This small molecule binds to this protein.
Small molecule (SMILES): Cc1ccncc1NC(=O)[C@H]1CCC12CCC2

Binding-site contacts:
Ligand atom N contacts residue GLU166 of chain 1.A at 3.6 Å.
Ligand atom C2 contacts residue GLU166 of chain 1.A at 3.9 Å.
Ligand atom C11 contacts residue MET49 of chain 1.A at 3.4 Å (hydrophobic).
Ligand atom C5 contacts residue GLU166 of chain 1.A at 3.9 Å.
Ligand atom C9 contacts residue MET49 of chain 1.A at 3.7 Å (hydrophobic).
Ligand atom C13 contacts residue MET49 of chain 1.A at 3.8 Å (hydrophobic).
Ligand atom C12 contacts residue MET49 of chain 1.A at 3.6 Å (hydrophobic).
Ligand atom C4 contacts residue GLU166 of chain 1.A at 3.5 Å.
Ligand atom N contacts residue PHE140 of chain 1.A at 4.1 Å.
Ligand atom C12 contacts residue ARG188 of chain 1.A at 4.0 Å.
Ligand atom C7 contacts residue GLN189 of chain 1.A at 4.1 Å.
Ligand atom O contacts residue GLU166 of chain 1.A at 3.1 Å (salt-bridge).
Ligand atom C11 contacts residue GLN189 of chain 1.A at 3.6 Å.
Ligand atom C2 contacts residue PHE140 of chain 1.A at 3.7 Å (hydrophobic).
Ligand atom C1 contacts residue ASN142 of chain 1.A at 4.1 Å.
Ligand atom C4 contacts residue MET165 of chain 1.A at 3.9 Å (hydrophobic).
Ligand atom C contacts residue ASN142 of chain 1.A at 3.9 Å.
Ligand atom C6 contacts residue GLU166 of chain 1.A at 4.1 Å.
Ligand atom C13 contacts residue HIS164 of chain 1.A at 3.5 Å.
Ligand atom C10 contacts residue MET49 of chain 1.A at 3.9 Å (hydrophobic).
Ligand atom C3 contacts residue HIS163 of chain 1.A at 3.9 Å.
Ligand atom C9 contacts residue HIS41 of chain 1.A at 4.0 Å.
Ligand atom C13 contacts residue MET165 of chain 1.A at 4.0 Å (hydrophobic).
Ligand atom N contacts residue HIS163 of chain 1.A at 2.9 Å (h-bond).
Ligand atom C1 contacts residue GLU166 of chain 1.A at 4.2 Å.
Ligand atom O contacts residue HIS164 of chain 1.A at 3.5 Å (h-bond).
Ligand atom C12 contacts residue MET165 of chain 1.A at 3.6 Å (hydrophobic).
Ligand atom O contacts residue MET165 of chain 1.A at 3.1 Å.
Ligand atom C13 contacts residue HIS41 of chain 1.A at 3.9 Å.
Ligand atom N contacts residue SER144 of chain 1.A at 4.0 Å.
Ligand atom C3 contacts residue SER144 of chain 1.A at 3.9 Å.
Ligand atom C4 contacts residue HIS163 of chain 1.A at 3.7 Å.
Ligand atom C2 contacts residue ASN142 of chain 1.A at 3.5 Å.
Ligand atom C3 contacts residue LEU141 of chain 1.A at 3.5 Å (hydrophobic).
Ligand atom C3 contacts residue PHE140 of chain 1.A at 3.3 Å (hydrophobic).
Ligand atom C3 contacts residue GLU166 of chain 1.A at 3.8 Å.
Ligand atom C4 contacts residue CYS145 of chain 1.A at 3.8 Å (hydrophobic).
Ligand atom N contacts residue MET165 of chain 1.A at 4.2 Å.
Ligand atom C8 contacts residue HIS41 of chain 1.A at 4.2 Å.
Ligand atom C2 contacts residue LEU141 of chain 1.A at 3.4 Å (hydrophobic).

Sequence of chain 1.A:
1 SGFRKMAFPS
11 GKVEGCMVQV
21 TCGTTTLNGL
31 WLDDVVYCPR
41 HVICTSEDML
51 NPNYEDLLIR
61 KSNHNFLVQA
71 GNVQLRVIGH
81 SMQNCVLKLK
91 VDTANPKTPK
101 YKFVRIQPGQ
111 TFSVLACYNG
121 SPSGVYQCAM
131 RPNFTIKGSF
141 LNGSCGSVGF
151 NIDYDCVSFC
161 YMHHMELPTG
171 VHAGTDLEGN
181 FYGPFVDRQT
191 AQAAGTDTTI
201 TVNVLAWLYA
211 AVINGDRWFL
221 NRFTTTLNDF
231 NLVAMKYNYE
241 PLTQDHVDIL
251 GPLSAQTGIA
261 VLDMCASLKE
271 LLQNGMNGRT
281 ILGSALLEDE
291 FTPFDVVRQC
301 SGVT